A small-molecule ligand and the protein it binds are described below.
Small molecule (SMILES): CC1=C(O)/C(=C\N=C(/C=C\CP(=O)(O)O)C(=O)O)C(COP(=O)(O)O)=CN1

Sequence of chain 1.B:
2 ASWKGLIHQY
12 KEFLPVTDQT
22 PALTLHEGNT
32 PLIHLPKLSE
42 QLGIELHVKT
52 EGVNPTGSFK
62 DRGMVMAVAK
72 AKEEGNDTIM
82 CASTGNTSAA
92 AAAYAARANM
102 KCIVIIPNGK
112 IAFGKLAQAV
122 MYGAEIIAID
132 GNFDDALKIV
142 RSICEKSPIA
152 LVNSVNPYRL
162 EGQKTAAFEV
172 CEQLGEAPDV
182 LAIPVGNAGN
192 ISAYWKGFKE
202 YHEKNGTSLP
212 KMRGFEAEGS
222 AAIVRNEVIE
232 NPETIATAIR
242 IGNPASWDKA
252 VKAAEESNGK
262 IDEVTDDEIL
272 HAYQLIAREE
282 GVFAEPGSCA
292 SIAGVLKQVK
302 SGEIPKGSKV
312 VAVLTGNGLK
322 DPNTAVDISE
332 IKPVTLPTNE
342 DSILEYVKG

Binding-site contacts:
Ligand atom OG2 contacts residue ARG160 of chain 1.B at 2.6 Å (salt-bridge).
Ligand atom CBC contacts residue THR88 of chain 1.B at 3.2 Å.
Ligand atom C4A contacts residue LYS61 of chain 1.B at 3.2 Å.
Ligand atom O3 contacts residue ASN87 of chain 1.B at 2.8 Å (h-bond).
Ligand atom OG3 contacts residue SER155 of chain 1.B at 2.6 Å (h-bond).
Ligand atom C2 contacts residue THR316 of chain 1.B at 3.3 Å.
Ligand atom OP3 contacts residue ASN188 of chain 1.B at 3.5 Å (h-bond).
Ligand atom OP3 contacts residue ALA189 of chain 1.B at 2.9 Å (h-bond).
Ligand atom O3B contacts residue THR88 of chain 1.B at 3.4 Å.
Ligand atom P contacts residue ALA189 of chain 1.B at 3.5 Å.
Ligand atom OP2 contacts residue ASN188 of chain 1.B at 2.6 Å (h-bond).
Ligand atom CEI contacts residue THR88 of chain 1.B at 3.4 Å.
Ligand atom OP1 contacts residue GLY190 of chain 1.B at 3.3 Å (h-bond).
Ligand atom OP2 contacts residue ALA189 of chain 1.B at 3.5 Å (h-bond).
Ligand atom C5A contacts residue GLY187 of chain 1.B at 3.4 Å.
Ligand atom C2A contacts residue GLU286 of chain 1.B at 3.3 Å.
Ligand atom O3B contacts residue SER84 of chain 1.B at 2.6 Å (h-bond).
Ligand atom O2B contacts residue SER84 of chain 1.B at 3.3 Å (h-bond).
Ligand atom CBC contacts residue SER84 of chain 1.B at 3.3 Å.
Ligand atom N4A contacts residue THR85 of chain 1.B at 3.5 Å (h-bond).
Ligand atom CBC contacts residue THR85 of chain 1.B at 3.1 Å.
Ligand atom OG1 contacts residue ASN154 of chain 1.B at 2.9 Å (h-bond).
Ligand atom OG1 contacts residue ARG160 of chain 1.B at 3.0 Å (salt-bridge).
Ligand atom O2B contacts residue THR85 of chain 1.B at 3.5 Å (h-bond).
Ligand atom O2B contacts residue ASN87 of chain 1.B at 2.9 Å (h-bond).
Ligand atom C2A contacts residue THR316 of chain 1.B at 3.2 Å.
Ligand atom OP3 contacts residue GLY187 of chain 1.B at 2.8 Å (h-bond).
Ligand atom OG1 contacts residue SER155 of chain 1.B at 2.7 Å (h-bond).
Ligand atom OG2 contacts residue THR88 of chain 1.B at 2.7 Å (h-bond).
Ligand atom PG contacts residue SER155 of chain 1.B at 3.5 Å.
Ligand atom CAI contacts residue LYS61 of chain 1.B at 3.4 Å.
Ligand atom OG2 contacts residue LYS61 of chain 1.B at 2.5 Å (salt-bridge).
Ligand atom N4A contacts residue LYS61 of chain 1.B at 3.1 Å.
Ligand atom CAI contacts residue THR85 of chain 1.B at 3.2 Å.
Ligand atom C2A contacts residue ASN87 of chain 1.B at 3.2 Å.
Ligand atom N1 contacts residue THR316 of chain 1.B at 2.6 Å (h-bond).
Ligand atom OG3 contacts residue ASN188 of chain 1.B at 2.8 Å (h-bond).
Ligand atom O3B contacts residue THR85 of chain 1.B at 2.9 Å (h-bond).
Ligand atom OP1 contacts residue ASN191 of chain 1.B at 2.8 Å (h-bond).
Ligand atom O2B contacts residue THR88 of chain 1.B at 2.7 Å (h-bond).